Binding-site contacts:
Ligand atom O6 contacts residue ASN1070 of chain 1.B at 4.5 Å.
Ligand atom C8 contacts residue LYS1069 of chain 1.B at 4.3 Å.
Ligand atom C5 contacts residue ASN1070 of chain 1.B at 3.6 Å.
Ligand atom C5 contacts residue ALA702 of chain 1.B at 3.7 Å (hydrophobic).
Ligand atom C7 contacts residue ALA702 of chain 1.B at 3.9 Å (hydrophobic).
Ligand atom C1 contacts residue ASN1070 of chain 1.B at 1.4 Å.
Ligand atom C1 contacts residue GLN891 of chain 1.C at 4.0 Å.
Ligand atom C8 contacts residue ALA702 of chain 1.B at 4.3 Å (hydrophobic).
Ligand atom C2 contacts residue ASN1070 of chain 1.B at 2.5 Å.
Ligand atom O7 contacts residue ASN1070 of chain 1.B at 4.1 Å.
Ligand atom C4 contacts residue ASN1070 of chain 1.B at 4.2 Å.
Ligand atom N2 contacts residue ASN1070 of chain 1.B at 2.9 Å (h-bond).
Ligand atom C6 contacts residue ALA702 of chain 1.B at 4.3 Å (hydrophobic).
Ligand atom C3 contacts residue ASN1070 of chain 1.B at 3.8 Å.
Ligand atom O5 contacts residue ASN1070 of chain 1.B at 2.3 Å (h-bond).
Ligand atom C8 contacts residue ASN1070 of chain 1.B at 4.3 Å.
Ligand atom O7 contacts residue ALA702 of chain 1.B at 3.4 Å.
Ligand atom O4 contacts residue ALA702 of chain 1.B at 3.8 Å.
Ligand atom C4 contacts residue ALA702 of chain 1.B at 4.3 Å (hydrophobic).
Ligand atom C7 contacts residue ASN1070 of chain 1.B at 3.7 Å.
Ligand atom C8 contacts residue GLU1068 of chain 1.B at 3.3 Å.

A small-molecule ligand and the protein it binds are described below.
Small molecule (SMILES): CC(=O)N[C@H]1[C@H](O[C@H]2[C@H](O)[C@@H](NC(C)=O)CO[C@@H]2CO)O[C@H](CO)[C@@H](O)[C@@H]1O

Sequence of chain 1.C:
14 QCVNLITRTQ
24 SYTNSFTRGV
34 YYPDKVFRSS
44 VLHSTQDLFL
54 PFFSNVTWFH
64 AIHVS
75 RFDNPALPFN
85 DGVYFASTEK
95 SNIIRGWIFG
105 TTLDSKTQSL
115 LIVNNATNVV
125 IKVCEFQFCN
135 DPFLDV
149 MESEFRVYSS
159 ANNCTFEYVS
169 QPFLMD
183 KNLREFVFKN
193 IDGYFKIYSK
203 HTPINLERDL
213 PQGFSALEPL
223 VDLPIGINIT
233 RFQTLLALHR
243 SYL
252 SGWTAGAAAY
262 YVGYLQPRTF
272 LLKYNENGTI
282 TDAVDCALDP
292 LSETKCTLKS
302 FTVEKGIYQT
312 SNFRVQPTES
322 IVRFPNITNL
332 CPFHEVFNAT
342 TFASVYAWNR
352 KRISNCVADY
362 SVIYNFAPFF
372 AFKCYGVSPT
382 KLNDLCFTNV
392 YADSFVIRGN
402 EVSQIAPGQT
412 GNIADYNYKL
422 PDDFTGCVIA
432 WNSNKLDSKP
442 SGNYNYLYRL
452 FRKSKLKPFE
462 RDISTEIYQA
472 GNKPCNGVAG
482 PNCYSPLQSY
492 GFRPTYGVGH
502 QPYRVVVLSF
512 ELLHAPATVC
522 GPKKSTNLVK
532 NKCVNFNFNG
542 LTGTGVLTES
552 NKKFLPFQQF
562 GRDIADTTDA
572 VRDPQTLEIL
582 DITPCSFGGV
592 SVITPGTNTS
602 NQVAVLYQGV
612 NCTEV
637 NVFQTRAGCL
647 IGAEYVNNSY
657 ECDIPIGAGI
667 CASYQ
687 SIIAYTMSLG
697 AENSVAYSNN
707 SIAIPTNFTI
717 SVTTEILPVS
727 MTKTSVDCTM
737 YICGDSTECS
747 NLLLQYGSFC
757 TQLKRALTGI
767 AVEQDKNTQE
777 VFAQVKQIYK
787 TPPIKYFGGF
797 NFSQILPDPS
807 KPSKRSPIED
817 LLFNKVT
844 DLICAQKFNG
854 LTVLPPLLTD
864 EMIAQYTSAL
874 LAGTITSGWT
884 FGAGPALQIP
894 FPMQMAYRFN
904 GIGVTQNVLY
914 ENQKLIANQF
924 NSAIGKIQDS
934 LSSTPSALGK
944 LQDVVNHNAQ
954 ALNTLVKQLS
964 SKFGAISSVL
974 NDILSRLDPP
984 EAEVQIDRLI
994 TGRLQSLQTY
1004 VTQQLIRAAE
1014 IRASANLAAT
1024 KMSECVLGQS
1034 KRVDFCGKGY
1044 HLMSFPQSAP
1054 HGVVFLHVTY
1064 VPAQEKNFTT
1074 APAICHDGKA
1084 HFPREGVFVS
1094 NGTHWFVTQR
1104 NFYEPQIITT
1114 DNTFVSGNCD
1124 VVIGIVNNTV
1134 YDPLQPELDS

Sequence of chain 1.B:
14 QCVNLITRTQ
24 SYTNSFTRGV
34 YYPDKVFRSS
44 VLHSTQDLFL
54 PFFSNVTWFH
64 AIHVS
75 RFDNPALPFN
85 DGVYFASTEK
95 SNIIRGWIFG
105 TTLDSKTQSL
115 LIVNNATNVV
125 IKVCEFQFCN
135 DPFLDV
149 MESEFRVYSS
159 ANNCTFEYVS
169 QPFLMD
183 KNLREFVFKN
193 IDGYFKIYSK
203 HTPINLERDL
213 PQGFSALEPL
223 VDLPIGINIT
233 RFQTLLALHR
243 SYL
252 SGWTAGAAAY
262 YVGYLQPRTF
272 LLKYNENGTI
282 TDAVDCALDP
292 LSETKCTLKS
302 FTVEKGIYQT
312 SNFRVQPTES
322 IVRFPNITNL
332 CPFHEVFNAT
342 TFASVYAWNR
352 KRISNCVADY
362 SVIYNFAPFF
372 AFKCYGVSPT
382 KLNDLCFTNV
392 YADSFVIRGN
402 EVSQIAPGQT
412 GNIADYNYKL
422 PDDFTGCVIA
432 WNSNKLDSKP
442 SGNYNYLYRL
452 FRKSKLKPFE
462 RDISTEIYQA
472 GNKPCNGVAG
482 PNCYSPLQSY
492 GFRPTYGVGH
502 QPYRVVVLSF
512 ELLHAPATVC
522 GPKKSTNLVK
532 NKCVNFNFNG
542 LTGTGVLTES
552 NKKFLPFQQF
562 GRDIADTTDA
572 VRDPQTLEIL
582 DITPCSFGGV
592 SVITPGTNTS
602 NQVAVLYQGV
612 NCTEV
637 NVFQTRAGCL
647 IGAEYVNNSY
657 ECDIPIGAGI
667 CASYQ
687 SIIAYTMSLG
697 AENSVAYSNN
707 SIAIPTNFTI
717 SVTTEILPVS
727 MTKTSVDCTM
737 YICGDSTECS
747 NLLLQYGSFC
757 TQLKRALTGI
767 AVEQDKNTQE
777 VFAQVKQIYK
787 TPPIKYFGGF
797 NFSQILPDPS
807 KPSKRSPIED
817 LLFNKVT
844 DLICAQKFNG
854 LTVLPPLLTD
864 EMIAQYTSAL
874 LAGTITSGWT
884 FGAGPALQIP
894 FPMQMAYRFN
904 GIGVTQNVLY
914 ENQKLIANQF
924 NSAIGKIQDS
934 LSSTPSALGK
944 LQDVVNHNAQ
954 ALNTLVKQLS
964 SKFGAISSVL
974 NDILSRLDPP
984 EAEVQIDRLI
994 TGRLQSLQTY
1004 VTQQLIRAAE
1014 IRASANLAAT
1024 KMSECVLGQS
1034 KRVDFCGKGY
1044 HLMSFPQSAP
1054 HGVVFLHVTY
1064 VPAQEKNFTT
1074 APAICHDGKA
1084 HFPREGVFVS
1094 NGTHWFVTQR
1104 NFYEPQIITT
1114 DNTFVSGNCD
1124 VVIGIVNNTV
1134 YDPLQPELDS